The small molecule below binds the protein below.
Small molecule (SMILES): CC(=O)N[C@@H]1[C@@H](O)[C@H](O)[C@@H](CO)O[C@H]1O

Sequence of chain 1.A:
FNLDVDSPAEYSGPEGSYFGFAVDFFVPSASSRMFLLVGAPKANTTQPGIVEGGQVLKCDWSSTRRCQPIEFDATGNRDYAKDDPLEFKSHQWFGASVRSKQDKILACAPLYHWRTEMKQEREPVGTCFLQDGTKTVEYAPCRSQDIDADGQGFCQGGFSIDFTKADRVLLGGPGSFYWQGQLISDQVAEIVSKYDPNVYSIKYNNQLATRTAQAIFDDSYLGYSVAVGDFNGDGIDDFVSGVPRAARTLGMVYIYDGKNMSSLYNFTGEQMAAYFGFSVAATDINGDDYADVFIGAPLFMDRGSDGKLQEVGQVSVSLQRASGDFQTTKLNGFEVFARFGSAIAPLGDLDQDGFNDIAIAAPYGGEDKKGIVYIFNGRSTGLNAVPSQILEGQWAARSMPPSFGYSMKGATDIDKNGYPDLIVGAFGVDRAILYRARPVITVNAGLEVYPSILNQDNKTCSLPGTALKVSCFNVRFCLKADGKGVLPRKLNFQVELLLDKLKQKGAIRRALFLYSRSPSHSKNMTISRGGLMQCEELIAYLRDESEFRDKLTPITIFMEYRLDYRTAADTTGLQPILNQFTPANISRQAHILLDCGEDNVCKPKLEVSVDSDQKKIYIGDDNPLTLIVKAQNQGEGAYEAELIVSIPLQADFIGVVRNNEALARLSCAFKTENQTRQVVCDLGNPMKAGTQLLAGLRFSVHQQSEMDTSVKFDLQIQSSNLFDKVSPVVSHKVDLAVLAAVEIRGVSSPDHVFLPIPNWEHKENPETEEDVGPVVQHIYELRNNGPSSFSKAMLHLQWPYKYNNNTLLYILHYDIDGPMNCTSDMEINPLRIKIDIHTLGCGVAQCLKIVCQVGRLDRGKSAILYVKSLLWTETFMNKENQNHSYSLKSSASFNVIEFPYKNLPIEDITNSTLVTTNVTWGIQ

Binding-site contacts:
Ligand atom C4 contacts residue ASN674 of chain 1.A at 4.2 Å.
Ligand atom C7 contacts residue ASN674 of chain 1.A at 4.2 Å.
Ligand atom C3 contacts residue ASN674 of chain 1.A at 3.8 Å.
Ligand atom N2 contacts residue ASN674 of chain 1.A at 3.0 Å (h-bond).
Ligand atom C5 contacts residue ASN674 of chain 1.A at 3.7 Å.
Ligand atom O5 contacts residue ASN674 of chain 1.A at 2.4 Å (h-bond).
Ligand atom C1 contacts residue ASN674 of chain 1.A at 1.4 Å.
Ligand atom C2 contacts residue ASN674 of chain 1.A at 2.5 Å.